Sequence of chain 1.A:
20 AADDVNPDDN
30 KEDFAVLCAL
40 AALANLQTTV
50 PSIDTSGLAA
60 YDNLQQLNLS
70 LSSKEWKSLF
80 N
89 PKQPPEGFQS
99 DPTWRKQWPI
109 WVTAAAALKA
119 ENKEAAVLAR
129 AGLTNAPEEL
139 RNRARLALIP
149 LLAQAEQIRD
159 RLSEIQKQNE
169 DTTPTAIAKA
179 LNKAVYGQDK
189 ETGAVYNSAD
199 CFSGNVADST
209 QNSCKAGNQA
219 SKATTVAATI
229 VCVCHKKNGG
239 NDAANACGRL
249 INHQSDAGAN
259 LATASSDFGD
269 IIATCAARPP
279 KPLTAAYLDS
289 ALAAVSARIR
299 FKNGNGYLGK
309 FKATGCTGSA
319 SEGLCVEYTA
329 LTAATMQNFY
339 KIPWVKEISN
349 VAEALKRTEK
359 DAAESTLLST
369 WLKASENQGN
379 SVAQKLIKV

Sequence of chain 2.A:
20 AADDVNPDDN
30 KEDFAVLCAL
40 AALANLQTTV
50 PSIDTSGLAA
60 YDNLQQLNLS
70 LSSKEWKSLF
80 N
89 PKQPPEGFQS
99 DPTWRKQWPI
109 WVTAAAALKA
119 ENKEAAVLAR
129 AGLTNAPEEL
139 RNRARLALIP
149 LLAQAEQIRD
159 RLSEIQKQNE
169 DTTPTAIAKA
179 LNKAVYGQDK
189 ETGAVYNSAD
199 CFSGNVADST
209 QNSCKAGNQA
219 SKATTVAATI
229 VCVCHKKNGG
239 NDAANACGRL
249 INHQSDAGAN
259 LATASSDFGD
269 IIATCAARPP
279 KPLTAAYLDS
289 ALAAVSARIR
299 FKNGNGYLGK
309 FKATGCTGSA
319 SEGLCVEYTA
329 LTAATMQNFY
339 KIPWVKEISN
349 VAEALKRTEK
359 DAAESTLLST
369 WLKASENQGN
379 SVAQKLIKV

This protein binds this small molecule.
Small molecule (SMILES): CC(=O)N[C@H]1[C@H](O[C@H]2[C@H](O)[C@@H](NC(C)=O)CO[C@@H]2CO)O[C@H](CO)[C@@H](O[C@@H]2O[C@H](CO[C@H]3O[C@H](CO)[C@@H](O)[C@H](O)[C@@H]3O)[C@@H](O)[C@H](O[C@H]3O[C@H](CO)[C@@H](O)[C@H](O)[C@@H]3O[C@H]3O[C@H](CO)[C@@H](O)[C@H](O)[C@@H]3O)[C@@H]2O)[C@@H]1O

Binding-site contacts:
Ligand atom O2 contacts residue TRP102 of chain 2.A at 2.9 Å (h-bond).
Ligand atom O4 contacts residue TRP102 of chain 2.A at 3.1 Å (h-bond).
Ligand atom O4 contacts residue ASP99 of chain 2.A at 2.8 Å (salt-bridge).
Ligand atom O5 contacts residue PHE96 of chain 2.A at 3.6 Å.
Ligand atom C8 contacts residue LEU150 of chain 2.A at 3.8 Å (hydrophobic).
Ligand atom C6 contacts residue TRP102 of chain 2.A at 3.8 Å (hydrophobic).
Ligand atom O6 contacts residue SER71 of chain 2.A at 2.6 Å (h-bond).
Ligand atom O4 contacts residue THR101 of chain 2.A at 3.5 Å (h-bond).
Ligand atom C5 contacts residue ASN67 of chain 2.A at 3.6 Å.
Ligand atom C6 contacts residue SER71 of chain 2.A at 3.5 Å.
Ligand atom C2 contacts residue ASN67 of chain 2.A at 2.4 Å.
Ligand atom C6 contacts residue TRP75 of chain 2.A at 3.7 Å (hydrophobic).
Ligand atom O2 contacts residue PHE96 of chain 2.A at 3.7 Å.
Ligand atom C3 contacts residue ASN67 of chain 2.A at 3.8 Å.
Ligand atom C4 contacts residue ASP99 of chain 2.A at 3.7 Å.
Ligand atom O2 contacts residue ASP99 of chain 2.A at 2.6 Å (salt-bridge).
Ligand atom C2 contacts residue ASP99 of chain 2.A at 3.7 Å.
Ligand atom C1 contacts residue ASN67 of chain 2.A at 1.4 Å.
Ligand atom O5 contacts residue SER71 of chain 2.A at 3.6 Å (h-bond).
Ligand atom C7 contacts residue GLN64 of chain 2.A at 3.6 Å.
Ligand atom N2 contacts residue ASN67 of chain 2.A at 2.9 Å (h-bond).
Ligand atom O7 contacts residue LYS386 of chain 1.A at 3.5 Å.
Ligand atom O4 contacts residue PRO100 of chain 2.A at 3.5 Å.
Ligand atom O6 contacts residue THR101 of chain 2.A at 3.1 Å (h-bond).
Ligand atom C6 contacts residue PHE96 of chain 2.A at 3.7 Å (hydrophobic).
Ligand atom O3 contacts residue ASP99 of chain 2.A at 3.3 Å (salt-bridge).
Ligand atom O3 contacts residue TRP109 of chain 2.A at 3.5 Å.
Ligand atom C1 contacts residue TRP75 of chain 2.A at 3.6 Å (hydrophobic).
Ligand atom C8 contacts residue GLN64 of chain 2.A at 3.6 Å.
Ligand atom C7 contacts residue ASN67 of chain 2.A at 3.8 Å.
Ligand atom O7 contacts residue GLN105 of chain 2.A at 3.4 Å (h-bond).
Ligand atom O6 contacts residue ARG143 of chain 2.A at 3.2 Å (salt-bridge).
Ligand atom C6 contacts residue THR101 of chain 2.A at 3.2 Å.
Ligand atom C5 contacts residue ASP99 of chain 2.A at 3.8 Å.
Ligand atom O7 contacts residue TRP109 of chain 2.A at 2.8 Å (h-bond).
Ligand atom C3 contacts residue ASP99 of chain 2.A at 3.4 Å.
Ligand atom C6 contacts residue THR101 of chain 2.A at 3.7 Å.
Ligand atom O4 contacts residue TRP75 of chain 2.A at 3.7 Å.
Ligand atom O7 contacts residue GLN64 of chain 2.A at 3.0 Å (h-bond).
Ligand atom O5 contacts residue ASN67 of chain 2.A at 2.3 Å (h-bond).